Binding-site contacts:
Ligand atom C18 contacts residue ILE350 of chain 1.B at 3.6 Å (hydrophobic).
Ligand atom C40 contacts residue LEU29 of chain 1.B at 3.4 Å (hydrophobic).
Ligand atom C22 contacts residue ALA353 of chain 1.B at 4.3 Å (hydrophobic).
Ligand atom C25 contacts residue ALA353 of chain 1.B at 4.3 Å (hydrophobic).
Ligand atom C31 contacts residue ALA353 of chain 1.B at 3.8 Å (hydrophobic).
Ligand atom C37 contacts residue LEU29 of chain 1.B at 4.0 Å (hydrophobic).
Ligand atom C19 contacts residue ILE350 of chain 1.B at 4.4 Å (hydrophobic).
Ligand atom C37 contacts residue SER28 of chain 1.B at 3.7 Å.
Ligand atom C22 contacts residue ILE350 of chain 1.B at 4.3 Å (hydrophobic).
Ligand atom C6 contacts residue ILE350 of chain 1.B at 4.0 Å (hydrophobic).
Ligand atom C28 contacts residue ALA353 of chain 1.B at 4.1 Å (hydrophobic).
Ligand atom C43 contacts residue LEU29 of chain 1.B at 3.5 Å (hydrophobic).

Sequence of chain 1.B:
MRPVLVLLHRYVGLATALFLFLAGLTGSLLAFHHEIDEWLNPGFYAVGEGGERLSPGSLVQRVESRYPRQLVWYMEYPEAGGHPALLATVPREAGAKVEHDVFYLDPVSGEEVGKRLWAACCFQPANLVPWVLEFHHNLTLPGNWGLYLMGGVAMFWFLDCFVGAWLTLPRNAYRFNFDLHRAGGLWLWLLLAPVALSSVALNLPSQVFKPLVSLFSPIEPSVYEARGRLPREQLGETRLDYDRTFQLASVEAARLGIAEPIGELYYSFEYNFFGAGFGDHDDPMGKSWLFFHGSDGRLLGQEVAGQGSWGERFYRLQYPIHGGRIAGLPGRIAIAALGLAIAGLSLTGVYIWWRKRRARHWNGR

The small molecule below binds the protein below.
Small molecule (SMILES): CCCCCCCCCCO[C@@H]1O[C@H](CO)[C@@H](O[C@H]2O[C@H](CO)[C@@H](O)[C@H](O)[C@H]2O)[C@H](O)[C@H]1O